Sequence of chain 1.A:
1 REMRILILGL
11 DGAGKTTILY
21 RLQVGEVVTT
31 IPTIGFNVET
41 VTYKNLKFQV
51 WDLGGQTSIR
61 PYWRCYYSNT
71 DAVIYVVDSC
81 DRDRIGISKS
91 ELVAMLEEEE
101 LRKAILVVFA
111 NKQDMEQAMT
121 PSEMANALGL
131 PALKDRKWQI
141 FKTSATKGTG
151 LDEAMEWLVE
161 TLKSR

Binding-site contacts:
Ligand atom N2 contacts residue ASP114 of chain 1.A at 3.0 Å (salt-bridge).
Ligand atom O6 contacts residue ASP114 of chain 1.A at 3.5 Å (salt-bridge).
Ligand atom O2A contacts residue MG1 of chain 1.I at 2.9 Å.
Ligand atom O2G contacts residue MG1 of chain 1.I at 2.6 Å.
Ligand atom C2' contacts residue VAL28 of chain 1.A at 3.4 Å (hydrophobic).
Ligand atom O2A contacts residue THR30 of chain 1.A at 3.0 Å.
Ligand atom N7 contacts residue ALA145 of chain 1.A at 3.3 Å.
Ligand atom O3G contacts residue GLY55 of chain 1.A at 2.9 Å (h-bond).
Ligand atom O3A contacts residue GLY14 of chain 1.A at 3.2 Å (h-bond).
Ligand atom C6 contacts residue LYS112 of chain 1.A at 3.5 Å.
Ligand atom O1B contacts residue GLY14 of chain 1.A at 3.1 Å (h-bond).
Ligand atom O2B contacts residue MG1 of chain 1.I at 2.6 Å.
Ligand atom N2 contacts residue MET115 of chain 1.A at 3.5 Å (h-bond).
Ligand atom C5 contacts residue THR146 of chain 1.A at 3.5 Å.
Ligand atom PB contacts residue MG1 of chain 1.I at 3.5 Å.
Ligand atom N7 contacts residue ASN111 of chain 1.A at 3.3 Å (h-bond).
Ligand atom O1B contacts residue ALA13 of chain 1.A at 3.4 Å (h-bond).
Ligand atom O3G contacts residue LYS15 of chain 1.A at 3.0 Å (salt-bridge).
Ligand atom O6 contacts residue ALA145 of chain 1.A at 2.6 Å (h-bond).
Ligand atom N3B contacts residue GLY12 of chain 1.A at 3.1 Å (h-bond).
Ligand atom N1 contacts residue LYS112 of chain 1.A at 3.4 Å.
Ligand atom O6 contacts residue SER144 of chain 1.A at 3.1 Å.
Ligand atom N3B contacts residue MG1 of chain 1.I at 3.5 Å.
Ligand atom C2 contacts residue THR146 of chain 1.A at 3.5 Å.
Ligand atom O6 contacts residue ASN111 of chain 1.A at 3.3 Å (h-bond).
Ligand atom PA contacts residue THR17 of chain 1.A at 3.4 Å.
Ligand atom O1B contacts residue LYS15 of chain 1.A at 3.0 Å (salt-bridge).
Ligand atom C4 contacts residue THR146 of chain 1.A at 3.4 Å.
Ligand atom O2G contacts residue THR33 of chain 1.A at 2.8 Å (h-bond).
Ligand atom N1 contacts residue THR146 of chain 1.A at 3.0 Å (h-bond).
Ligand atom C6 contacts residue THR146 of chain 1.A at 3.3 Å.
Ligand atom O1A contacts residue GLY14 of chain 1.A at 3.2 Å.
Ligand atom O5' contacts residue THR17 of chain 1.A at 3.5 Å (h-bond).
Ligand atom O6 contacts residue THR146 of chain 1.A at 3.4 Å (h-bond).
Ligand atom O2B contacts residue THR16 of chain 1.A at 2.7 Å (h-bond).
Ligand atom O2' contacts residue VAL28 of chain 1.A at 2.9 Å.
Ligand atom O1A contacts residue THR16 of chain 1.A at 3.6 Å (h-bond).
Ligand atom C8 contacts residue THR17 of chain 1.A at 3.5 Å.
Ligand atom N1 contacts residue ASP114 of chain 1.A at 3.0 Å (salt-bridge).
Ligand atom O1A contacts residue THR17 of chain 1.A at 2.4 Å (h-bond).

The small molecule below binds the protein below.
Small molecule (SMILES): Nc1nc2c(ncn2[C@@H]2O[C@H](CO[P](=O)(O)O[P](=O)(O)NP(=O)(O)O)[C@@H](O)[C@H]2O)c(=O)[nH]1